Binding-site contacts:
Ligand atom C8 contacts residue GLY1131 of chain 1.B at 3.5 Å.
Ligand atom C3 contacts residue ASN709 of chain 1.B at 3.8 Å.
Ligand atom C8 contacts residue ASN709 of chain 1.B at 4.2 Å.
Ligand atom C7 contacts residue ASN709 of chain 1.B at 3.1 Å.
Ligand atom C1 contacts residue ASN709 of chain 1.B at 1.4 Å.
Ligand atom C2 contacts residue ASN709 of chain 1.B at 2.4 Å.
Ligand atom C4 contacts residue ASN709 of chain 1.B at 4.2 Å.
Ligand atom O5 contacts residue ASN709 of chain 1.B at 2.4 Å (h-bond).
Ligand atom O7 contacts residue ASN709 of chain 1.B at 3.0 Å (h-bond).
Ligand atom N2 contacts residue ASN709 of chain 1.B at 2.8 Å (h-bond).
Ligand atom C5 contacts residue ASN709 of chain 1.B at 3.7 Å.
Ligand atom O5 contacts residue ASP796 of chain 1.C at 3.9 Å.

The protein below binds the small molecule below.
Small molecule (SMILES): CC(=O)N[C@@H]1[C@@H](O)[C@H](O)[C@@H](CO)O[C@H]1O

Sequence of chain 1.C:
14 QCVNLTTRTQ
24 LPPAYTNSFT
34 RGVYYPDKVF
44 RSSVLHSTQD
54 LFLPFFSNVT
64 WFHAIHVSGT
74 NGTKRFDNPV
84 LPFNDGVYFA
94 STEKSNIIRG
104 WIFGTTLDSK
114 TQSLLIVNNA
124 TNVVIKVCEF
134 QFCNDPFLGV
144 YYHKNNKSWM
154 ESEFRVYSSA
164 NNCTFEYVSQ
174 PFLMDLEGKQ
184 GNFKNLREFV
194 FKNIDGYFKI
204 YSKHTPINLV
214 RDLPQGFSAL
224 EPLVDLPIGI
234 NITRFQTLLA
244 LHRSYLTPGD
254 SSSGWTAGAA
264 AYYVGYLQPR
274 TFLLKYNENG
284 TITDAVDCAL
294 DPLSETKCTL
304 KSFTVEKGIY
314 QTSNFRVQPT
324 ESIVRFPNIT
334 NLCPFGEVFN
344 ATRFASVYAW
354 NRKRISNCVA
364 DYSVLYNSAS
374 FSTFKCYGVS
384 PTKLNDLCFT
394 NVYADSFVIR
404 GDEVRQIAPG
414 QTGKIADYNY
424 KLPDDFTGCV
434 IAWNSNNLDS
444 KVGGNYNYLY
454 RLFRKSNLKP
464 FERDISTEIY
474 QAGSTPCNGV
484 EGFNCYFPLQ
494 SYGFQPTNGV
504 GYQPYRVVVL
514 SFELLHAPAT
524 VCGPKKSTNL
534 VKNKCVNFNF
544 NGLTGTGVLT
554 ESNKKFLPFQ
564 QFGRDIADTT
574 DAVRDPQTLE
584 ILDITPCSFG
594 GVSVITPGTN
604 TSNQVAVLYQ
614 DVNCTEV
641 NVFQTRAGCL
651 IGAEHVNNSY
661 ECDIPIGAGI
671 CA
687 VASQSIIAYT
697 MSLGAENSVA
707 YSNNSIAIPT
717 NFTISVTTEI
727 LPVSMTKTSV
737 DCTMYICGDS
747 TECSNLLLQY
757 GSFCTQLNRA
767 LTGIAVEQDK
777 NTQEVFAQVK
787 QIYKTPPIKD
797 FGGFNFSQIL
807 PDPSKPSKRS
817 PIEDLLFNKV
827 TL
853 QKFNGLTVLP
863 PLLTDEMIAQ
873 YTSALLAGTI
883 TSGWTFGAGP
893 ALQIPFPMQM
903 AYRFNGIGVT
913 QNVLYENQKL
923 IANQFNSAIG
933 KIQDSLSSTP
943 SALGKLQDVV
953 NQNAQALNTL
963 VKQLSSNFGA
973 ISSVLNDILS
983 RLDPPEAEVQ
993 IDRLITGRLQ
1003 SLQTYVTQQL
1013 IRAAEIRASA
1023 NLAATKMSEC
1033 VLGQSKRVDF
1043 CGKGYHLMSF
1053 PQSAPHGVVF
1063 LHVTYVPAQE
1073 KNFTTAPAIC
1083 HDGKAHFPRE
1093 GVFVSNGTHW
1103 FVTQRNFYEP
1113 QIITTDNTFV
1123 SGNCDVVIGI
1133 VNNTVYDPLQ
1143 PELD

Sequence of chain 1.B:
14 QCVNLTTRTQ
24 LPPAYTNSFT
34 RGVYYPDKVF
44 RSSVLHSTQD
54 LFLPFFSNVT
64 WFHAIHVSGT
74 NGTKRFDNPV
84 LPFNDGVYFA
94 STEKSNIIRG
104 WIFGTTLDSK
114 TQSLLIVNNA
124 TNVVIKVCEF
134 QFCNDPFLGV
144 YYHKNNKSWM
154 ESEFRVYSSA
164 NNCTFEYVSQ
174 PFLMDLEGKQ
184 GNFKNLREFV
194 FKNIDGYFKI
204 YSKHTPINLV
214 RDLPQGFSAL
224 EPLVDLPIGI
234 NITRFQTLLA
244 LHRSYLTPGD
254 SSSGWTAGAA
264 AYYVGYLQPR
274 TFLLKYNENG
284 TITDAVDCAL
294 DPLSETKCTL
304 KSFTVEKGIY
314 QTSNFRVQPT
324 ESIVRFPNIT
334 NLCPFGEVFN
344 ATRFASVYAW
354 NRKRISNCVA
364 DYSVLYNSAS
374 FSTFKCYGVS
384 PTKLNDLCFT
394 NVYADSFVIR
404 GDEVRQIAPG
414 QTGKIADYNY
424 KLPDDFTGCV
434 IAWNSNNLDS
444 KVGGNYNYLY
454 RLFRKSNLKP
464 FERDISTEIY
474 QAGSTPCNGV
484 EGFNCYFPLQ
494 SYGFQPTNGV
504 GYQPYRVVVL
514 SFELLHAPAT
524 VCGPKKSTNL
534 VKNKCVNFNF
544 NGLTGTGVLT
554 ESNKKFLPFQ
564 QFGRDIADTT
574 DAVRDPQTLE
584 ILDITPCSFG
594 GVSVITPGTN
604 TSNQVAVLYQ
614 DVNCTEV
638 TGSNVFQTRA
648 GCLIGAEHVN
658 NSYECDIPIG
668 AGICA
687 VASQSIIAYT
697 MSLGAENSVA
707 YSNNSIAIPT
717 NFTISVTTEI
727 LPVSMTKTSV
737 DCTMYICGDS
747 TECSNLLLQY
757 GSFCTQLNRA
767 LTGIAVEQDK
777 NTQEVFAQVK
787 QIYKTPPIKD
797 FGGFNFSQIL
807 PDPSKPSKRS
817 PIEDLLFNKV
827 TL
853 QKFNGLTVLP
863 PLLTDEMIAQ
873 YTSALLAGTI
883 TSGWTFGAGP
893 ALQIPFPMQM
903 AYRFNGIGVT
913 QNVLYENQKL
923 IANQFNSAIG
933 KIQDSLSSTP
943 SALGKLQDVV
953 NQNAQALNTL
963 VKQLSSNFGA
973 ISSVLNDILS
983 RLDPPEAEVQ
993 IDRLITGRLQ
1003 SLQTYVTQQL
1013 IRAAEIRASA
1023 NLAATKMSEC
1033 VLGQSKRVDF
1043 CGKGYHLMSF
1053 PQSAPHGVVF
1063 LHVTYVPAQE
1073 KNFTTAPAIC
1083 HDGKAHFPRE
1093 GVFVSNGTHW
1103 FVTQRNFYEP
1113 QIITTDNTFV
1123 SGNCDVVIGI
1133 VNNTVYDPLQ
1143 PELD